Sequence of chain 4.E:
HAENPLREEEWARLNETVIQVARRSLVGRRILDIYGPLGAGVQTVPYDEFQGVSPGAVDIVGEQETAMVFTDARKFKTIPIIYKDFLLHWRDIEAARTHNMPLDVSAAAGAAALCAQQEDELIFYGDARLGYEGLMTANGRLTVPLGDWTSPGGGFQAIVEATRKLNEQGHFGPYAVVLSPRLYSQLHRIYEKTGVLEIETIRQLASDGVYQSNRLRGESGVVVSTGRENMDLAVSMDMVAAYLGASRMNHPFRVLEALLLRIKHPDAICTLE

Binding-site contacts:
Ligand atom CB contacts residue ASP258 of chain 4.E at 3.7 Å.
Ligand atom CA contacts residue ASP258 of chain 4.E at 3.7 Å.
Ligand atom CA contacts residue ASP258 of chain 4.E at 3.7 Å.
Ligand atom CD2 contacts residue ARG43 of chain 4.E at 3.6 Å.
Ligand atom N contacts residue ARG49 of chain 4.E at 3.5 Å (salt-bridge).
Ligand atom CA contacts residue ASP258 of chain 4.E at 3.6 Å.
Ligand atom CB contacts residue ARG49 of chain 4.E at 3.7 Å.
Ligand atom NH2 contacts residue THR246 of chain 4.E at 3.0 Å (h-bond).
Ligand atom CB contacts residue MET259 of chain 4.E at 3.6 Å (hydrophobic).
Ligand atom CD contacts residue ARG50 of chain 4.E at 3.3 Å.
Ligand atom CG2 contacts residue MET259 of chain 4.E at 3.7 Å (hydrophobic).
Ligand atom CD2 contacts residue ARG50 of chain 4.E at 3.6 Å.
Ligand atom O contacts residue ARG43 of chain 4.E at 2.8 Å (salt-bridge).
Ligand atom CD2 contacts residue ASP258 of chain 4.E at 3.4 Å.
Ligand atom C contacts residue ASP258 of chain 4.E at 3.7 Å.
Ligand atom N contacts residue ASP258 of chain 4.E at 3.2 Å (salt-bridge).
Ligand atom N contacts residue ASP258 of chain 4.E at 2.8 Å (salt-bridge).
Ligand atom CZ contacts residue THR246 of chain 4.E at 3.3 Å.
Ligand atom NE contacts residue ARG50 of chain 4.E at 3.1 Å (salt-bridge).
Ligand atom O contacts residue ARG49 of chain 4.E at 3.1 Å (salt-bridge).
Ligand atom O contacts residue ARG43 of chain 4.E at 2.8 Å (salt-bridge).
Ligand atom O contacts residue ARG50 of chain 4.E at 3.4 Å.
Ligand atom CB contacts residue ARG49 of chain 4.E at 3.5 Å.
Ligand atom CD contacts residue LEU52 of chain 4.E at 3.3 Å (hydrophobic).
Ligand atom CB contacts residue ASP258 of chain 4.E at 3.5 Å.
Ligand atom N contacts residue ARG49 of chain 4.E at 3.7 Å.
Ligand atom N contacts residue ASP258 of chain 4.E at 3.2 Å (salt-bridge).
Ligand atom N contacts residue ARG49 of chain 4.E at 3.6 Å (salt-bridge).
Ligand atom C contacts residue ARG49 of chain 4.E at 3.6 Å.
Ligand atom NH2 contacts residue ASP228 of chain 4.E at 2.7 Å (salt-bridge).
Ligand atom CG2 contacts residue ALA42 of chain 4.E at 3.8 Å (hydrophobic).
Ligand atom CG contacts residue PRO57 of chain 4.E at 3.7 Å (hydrophobic).
Ligand atom NH1 contacts residue ASP53 of chain 4.E at 3.0 Å (salt-bridge).
Ligand atom N contacts residue PRO57 of chain 4.E at 3.5 Å.
Ligand atom O contacts residue ILE39 of chain 4.E at 3.7 Å.
Ligand atom OG1 contacts residue MET259 of chain 4.E at 2.6 Å (h-bond).
Ligand atom OG1 contacts residue ASP258 of chain 4.E at 3.3 Å.
Ligand atom C contacts residue ARG43 of chain 4.E at 3.7 Å.
Ligand atom CG2 contacts residue ASP258 of chain 4.E at 3.5 Å.
Ligand atom NH1 contacts residue THR246 of chain 4.E at 3.2 Å (h-bond).

This protein binds this small molecule.
Small molecule (SMILES): CC(C)C[C@H](NC(=O)CN)C(=O)N[C@H](C(=O)N[C@H](C(=O)NCC(=O)N[C@@H](CO)C(=O)N[C@@H](CC(C)C)C(=O)N[C@@H](CCCN=C(N)N)C(=O)NCC=O)C(C)C)[C@@H](C)O